Sequence of chain 1.A:
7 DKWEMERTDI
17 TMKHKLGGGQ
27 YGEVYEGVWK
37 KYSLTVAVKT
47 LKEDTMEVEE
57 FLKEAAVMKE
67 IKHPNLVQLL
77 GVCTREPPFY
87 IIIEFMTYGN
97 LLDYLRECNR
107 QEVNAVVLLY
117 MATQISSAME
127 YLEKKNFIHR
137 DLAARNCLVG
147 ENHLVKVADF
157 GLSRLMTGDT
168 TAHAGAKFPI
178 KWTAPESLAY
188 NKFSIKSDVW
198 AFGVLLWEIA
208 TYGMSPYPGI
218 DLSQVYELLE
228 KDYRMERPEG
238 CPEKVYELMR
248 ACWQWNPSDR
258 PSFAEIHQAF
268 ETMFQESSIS

A protein and the small-molecule ligand that binds it are described below.
Small molecule (SMILES): CO[C@@H](C(=O)N1Cc2[nH]nc(NC(=O)c3ccc(N4CCN(C)CC4)cc3)c2C1)c1ccccc1

Binding-site contacts:
Ligand atom C35 contacts residue ARG141 of chain 1.A at 3.1 Å.
Ligand atom C22 contacts residue THR93 of chain 1.A at 3.7 Å.
Ligand atom N4 contacts residue MET92 of chain 1.A at 2.9 Å (h-bond).
Ligand atom N5 contacts residue MET92 of chain 1.A at 3.3 Å (h-bond).
Ligand atom C31 contacts residue ARG141 of chain 1.A at 3.8 Å.
Ligand atom O26 contacts residue LYS45 of chain 1.A at 3.3 Å.
Ligand atom C25 contacts residue LYS45 of chain 1.A at 3.9 Å.
Ligand atom C11 contacts residue THR93 of chain 1.A at 3.3 Å.
Ligand atom N1 contacts residue LEU144 of chain 1.A at 3.9 Å.
Ligand atom N2 contacts residue LEU144 of chain 1.A at 3.9 Å.
Ligand atom C12 contacts residue PHE91 of chain 1.A at 3.9 Å (hydrophobic).
Ligand atom C7 contacts residue GLY95 of chain 1.A at 3.7 Å.
Ligand atom C21 contacts residue THR93 of chain 1.A at 3.6 Å.
Ligand atom O8 contacts residue LEU22 of chain 1.A at 3.4 Å.
Ligand atom C6 contacts residue LEU22 of chain 1.A at 3.7 Å (hydrophobic).
Ligand atom C14 contacts residue LEU144 of chain 1.A at 3.8 Å (hydrophobic).
Ligand atom C14 contacts residue ALA43 of chain 1.A at 3.9 Å (hydrophobic).
Ligand atom C31 contacts residue LEU144 of chain 1.A at 3.9 Å (hydrophobic).
Ligand atom C23 contacts residue TYR94 of chain 1.A at 3.9 Å (hydrophobic).
Ligand atom N4 contacts residue GLU90 of chain 1.A at 3.5 Å (salt-bridge).
Ligand atom O34 contacts residue LYS45 of chain 1.A at 3.0 Å.
Ligand atom C11 contacts residue GLY95 of chain 1.A at 3.6 Å.
Ligand atom N2 contacts residue GLU90 of chain 1.A at 2.8 Å (salt-bridge).
Ligand atom C36 contacts residue GLY24 of chain 1.A at 3.2 Å.
Ligand atom N4 contacts residue PHE91 of chain 1.A at 3.7 Å.
Ligand atom C33 contacts residue LEU144 of chain 1.A at 3.9 Å (hydrophobic).
Ligand atom N4 contacts residue ALA43 of chain 1.A at 3.8 Å.
Ligand atom C12 contacts residue MET92 of chain 1.A at 3.2 Å (hydrophobic).
Ligand atom C36 contacts residue LYS45 of chain 1.A at 3.8 Å.
Ligand atom C20 contacts residue LYS45 of chain 1.A at 4.0 Å.
Ligand atom C13 contacts residue LEU144 of chain 1.A at 3.6 Å (hydrophobic).
Ligand atom C9 contacts residue GLY95 of chain 1.A at 3.9 Å.
Ligand atom C16 contacts residue LEU144 of chain 1.A at 3.9 Å (hydrophobic).
Ligand atom C13 contacts residue ALA43 of chain 1.A at 3.5 Å (hydrophobic).
Ligand atom C35 contacts residue LEU144 of chain 1.A at 3.6 Å (hydrophobic).
Ligand atom C12 contacts residue GLY95 of chain 1.A at 3.6 Å.
Ligand atom C33 contacts residue ASN142 of chain 1.A at 3.8 Å.
Ligand atom N2 contacts residue MET92 of chain 1.A at 3.7 Å.
Ligand atom C29 contacts residue LEU144 of chain 1.A at 4.0 Å (hydrophobic).
Ligand atom N2 contacts residue ALA43 of chain 1.A at 3.4 Å.